Binding-site contacts:
Ligand atom N2 contacts residue ASN69 of chain 1.G at 2.5 Å (h-bond).
Ligand atom C7 contacts residue ASN69 of chain 1.G at 3.4 Å.
Ligand atom C8 contacts residue ASN69 of chain 1.G at 3.7 Å.
Ligand atom C3 contacts residue ASN69 of chain 1.G at 3.9 Å.
Ligand atom C1 contacts residue ASN69 of chain 1.G at 1.5 Å.
Ligand atom O5 contacts residue ASN69 of chain 1.G at 2.3 Å (h-bond).
Ligand atom C2 contacts residue ASN69 of chain 1.G at 2.5 Å.
Ligand atom C4 contacts residue ASN69 of chain 1.G at 4.2 Å.
Ligand atom C5 contacts residue ASN69 of chain 1.G at 3.6 Å.
Ligand atom O7 contacts residue ASN69 of chain 1.G at 4.4 Å.

The small molecule below binds the protein below.
Small molecule (SMILES): CC(=O)N[C@@H]1[C@@H](O)[C@H](O)[C@@H](CO)O[C@H]1O

Sequence of chain 1.G:
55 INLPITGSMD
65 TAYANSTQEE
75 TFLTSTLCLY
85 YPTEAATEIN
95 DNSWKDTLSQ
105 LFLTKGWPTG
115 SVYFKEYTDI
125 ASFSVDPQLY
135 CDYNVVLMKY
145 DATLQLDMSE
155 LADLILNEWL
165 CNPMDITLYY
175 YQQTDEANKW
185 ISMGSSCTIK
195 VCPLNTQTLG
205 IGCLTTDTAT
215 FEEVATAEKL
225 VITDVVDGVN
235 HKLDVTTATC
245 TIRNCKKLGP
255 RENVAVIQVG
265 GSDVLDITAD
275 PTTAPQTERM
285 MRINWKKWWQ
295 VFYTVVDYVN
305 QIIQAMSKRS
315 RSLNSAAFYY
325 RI